The protein below binds the small molecule below.
Small molecule (SMILES): CC(=O)N[C@@H]1[C@@H](O)[C@H](O)[C@@H](CO)O[C@H]1O

Sequence of chain 1.B:
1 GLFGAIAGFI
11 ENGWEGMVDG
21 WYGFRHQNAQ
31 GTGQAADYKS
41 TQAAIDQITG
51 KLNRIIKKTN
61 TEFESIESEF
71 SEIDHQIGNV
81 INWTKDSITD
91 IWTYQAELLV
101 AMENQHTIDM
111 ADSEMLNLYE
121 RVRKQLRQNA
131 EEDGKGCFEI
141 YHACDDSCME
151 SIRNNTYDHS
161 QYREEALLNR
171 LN

Binding-site contacts:
Ligand atom C8 contacts residue HIS75 of chain 1.B at 3.9 Å.
Ligand atom C7 contacts residue ASN79 of chain 1.B at 3.8 Å.
Ligand atom C2 contacts residue ASN82 of chain 1.B at 2.5 Å.
Ligand atom C4 contacts residue ASN82 of chain 1.B at 4.3 Å.
Ligand atom N2 contacts residue CA1 of chain 1.AA at 4.3 Å.
Ligand atom O7 contacts residue GLU106 of chain 1.I at 3.7 Å.
Ligand atom C8 contacts residue GLY78 of chain 1.B at 4.3 Å.
Ligand atom C1 contacts residue ASN82 of chain 1.B at 1.5 Å.
Ligand atom C2 contacts residue CA1 of chain 1.AA at 4.2 Å.
Ligand atom C5 contacts residue ASN82 of chain 1.B at 3.7 Å.
Ligand atom O7 contacts residue ASN79 of chain 1.B at 3.2 Å (h-bond).
Ligand atom O5 contacts residue ASN82 of chain 1.B at 2.3 Å (h-bond).
Ligand atom C7 contacts residue ASN82 of chain 1.B at 3.7 Å.
Ligand atom C7 contacts residue CA1 of chain 1.AA at 3.5 Å.
Ligand atom C8 contacts residue ASN79 of chain 1.B at 4.1 Å.
Ligand atom O7 contacts residue CA1 of chain 1.AA at 2.3 Å.
Ligand atom O7 contacts residue ASN82 of chain 1.B at 3.8 Å.
Ligand atom N2 contacts residue ASN82 of chain 1.B at 3.1 Å (h-bond).
Ligand atom C3 contacts residue ASN82 of chain 1.B at 3.9 Å.

Sequence of chain 1.I:
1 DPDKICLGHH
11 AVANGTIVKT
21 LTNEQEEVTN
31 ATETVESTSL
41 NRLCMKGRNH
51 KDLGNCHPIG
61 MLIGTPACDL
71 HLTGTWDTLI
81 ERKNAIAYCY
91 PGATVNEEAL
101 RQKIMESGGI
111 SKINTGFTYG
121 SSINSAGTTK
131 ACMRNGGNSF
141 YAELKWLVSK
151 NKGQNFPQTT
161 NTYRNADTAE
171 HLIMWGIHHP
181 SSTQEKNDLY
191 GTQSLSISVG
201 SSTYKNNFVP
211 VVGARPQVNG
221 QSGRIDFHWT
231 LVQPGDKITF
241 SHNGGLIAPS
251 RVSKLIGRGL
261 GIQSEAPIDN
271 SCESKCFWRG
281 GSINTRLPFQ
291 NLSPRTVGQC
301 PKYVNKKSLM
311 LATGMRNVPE